This protein binds this small molecule.
Small molecule (SMILES): CC(=O)N[C@@H]1[C@@H](O)[C@H](O)[C@@H](CO)O[C@H]1O

Binding-site contacts:
Ligand atom C8 contacts residue LYS148 of chain 1.E at 4.3 Å.
Ligand atom N2 contacts residue ASN137 of chain 1.E at 3.0 Å (h-bond).
Ligand atom O7 contacts residue PHE136 of chain 1.E at 4.2 Å.
Ligand atom C7 contacts residue PHE136 of chain 1.E at 4.1 Å (hydrophobic).
Ligand atom C2 contacts residue ASN137 of chain 1.E at 2.5 Å.
Ligand atom C8 contacts residue ASN137 of chain 1.E at 3.8 Å.
Ligand atom C8 contacts residue SER135 of chain 1.E at 3.0 Å.
Ligand atom C7 contacts residue SER135 of chain 1.E at 4.5 Å.
Ligand atom O7 contacts residue ASN137 of chain 1.E at 3.4 Å (h-bond).
Ligand atom C7 contacts residue ASN137 of chain 1.E at 3.4 Å.
Ligand atom O5 contacts residue ASN137 of chain 1.E at 2.4 Å (h-bond).
Ligand atom C4 contacts residue ASN137 of chain 1.E at 4.3 Å.
Ligand atom C5 contacts residue ASN137 of chain 1.E at 3.8 Å.
Ligand atom C8 contacts residue PHE136 of chain 1.E at 3.5 Å (hydrophobic).
Ligand atom C1 contacts residue ASN137 of chain 1.E at 1.5 Å.
Ligand atom C3 contacts residue ASN137 of chain 1.E at 3.9 Å.

Sequence of chain 1.E:
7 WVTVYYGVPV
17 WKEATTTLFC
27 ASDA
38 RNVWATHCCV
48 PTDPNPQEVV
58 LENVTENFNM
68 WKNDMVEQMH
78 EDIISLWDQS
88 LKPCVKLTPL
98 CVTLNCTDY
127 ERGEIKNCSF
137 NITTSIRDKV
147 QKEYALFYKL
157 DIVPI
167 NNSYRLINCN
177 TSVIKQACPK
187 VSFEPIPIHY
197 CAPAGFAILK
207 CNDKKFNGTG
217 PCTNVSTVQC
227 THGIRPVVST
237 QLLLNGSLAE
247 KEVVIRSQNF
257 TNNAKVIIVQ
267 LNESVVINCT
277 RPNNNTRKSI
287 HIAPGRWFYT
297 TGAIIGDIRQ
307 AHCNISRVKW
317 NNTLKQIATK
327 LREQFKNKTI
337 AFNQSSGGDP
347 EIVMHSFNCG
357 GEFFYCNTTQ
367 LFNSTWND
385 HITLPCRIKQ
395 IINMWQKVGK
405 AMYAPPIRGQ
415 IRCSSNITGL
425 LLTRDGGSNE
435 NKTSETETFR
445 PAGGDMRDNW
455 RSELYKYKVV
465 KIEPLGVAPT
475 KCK